Sequence of chain 1.G:
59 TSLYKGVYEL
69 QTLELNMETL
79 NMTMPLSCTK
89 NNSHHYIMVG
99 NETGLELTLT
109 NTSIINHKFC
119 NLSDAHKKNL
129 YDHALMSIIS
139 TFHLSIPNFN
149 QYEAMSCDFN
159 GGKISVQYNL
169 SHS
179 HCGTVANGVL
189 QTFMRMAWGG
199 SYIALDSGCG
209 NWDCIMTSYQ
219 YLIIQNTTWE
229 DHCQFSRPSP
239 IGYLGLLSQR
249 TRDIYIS

This protein binds this small molecule.
Small molecule (SMILES): CC(=O)N[C@H]1[C@H](O[C@H]2[C@H](O)[C@@H](NC(C)=O)CO[C@@H]2CO)O[C@H](CO)[C@@H](O)[C@@H]1O

Binding-site contacts:
Ligand atom O5 contacts residue HIS170 of chain 1.G at 4.5 Å.
Ligand atom N2 contacts residue TYR219 of chain 1.G at 3.3 Å (h-bond).
Ligand atom O5 contacts residue ASN167 of chain 1.G at 2.4 Å (h-bond).
Ligand atom C1 contacts residue TYR219 of chain 1.G at 4.4 Å (hydrophobic).
Ligand atom C8 contacts residue TYR219 of chain 1.G at 3.8 Å (hydrophobic).
Ligand atom N2 contacts residue ASN114 of chain 1.G at 4.3 Å.
Ligand atom C2 contacts residue TYR219 of chain 1.G at 4.3 Å (hydrophobic).
Ligand atom O3 contacts residue ASN114 of chain 1.G at 4.3 Å.
Ligand atom O5 contacts residue SER169 of chain 1.G at 3.6 Å (h-bond).
Ligand atom O7 contacts residue LYS116 of chain 1.G at 4.3 Å.
Ligand atom C8 contacts residue ASN114 of chain 1.G at 3.6 Å.
Ligand atom C7 contacts residue ASN167 of chain 1.G at 3.3 Å.
Ligand atom C2 contacts residue ASN167 of chain 1.G at 2.5 Å.
Ligand atom O7 contacts residue ASN167 of chain 1.G at 3.2 Å (h-bond).
Ligand atom C8 contacts residue ILE113 of chain 1.G at 3.6 Å (hydrophobic).
Ligand atom C7 contacts residue GLN165 of chain 1.G at 4.4 Å.
Ligand atom C4 contacts residue ASN167 of chain 1.G at 4.3 Å.
Ligand atom O7 contacts residue ASN114 of chain 1.G at 3.3 Å (h-bond).
Ligand atom C7 contacts residue TYR219 of chain 1.G at 4.0 Å (hydrophobic).
Ligand atom C5 contacts residue ASN167 of chain 1.G at 3.7 Å.
Ligand atom C8 contacts residue GLN165 of chain 1.G at 3.3 Å.
Ligand atom C1 contacts residue ASN167 of chain 1.G at 1.4 Å.
Ligand atom C6 contacts residue SER169 of chain 1.G at 3.7 Å.
Ligand atom C5 contacts residue SER169 of chain 1.G at 3.8 Å.
Ligand atom C8 contacts residue SER111 of chain 1.G at 3.1 Å.
Ligand atom C3 contacts residue ASN167 of chain 1.G at 3.9 Å.
Ligand atom C7 contacts residue ASN114 of chain 1.G at 3.8 Å.
Ligand atom N2 contacts residue ASN167 of chain 1.G at 3.0 Å (h-bond).
Ligand atom C1 contacts residue SER169 of chain 1.G at 4.3 Å.